Binding-site contacts:
Ligand atom O2 contacts residue ALA212 of chain 1.A at 2.9 Å (h-bond).
Ligand atom C3 contacts residue ALA212 of chain 1.A at 4.2 Å (hydrophobic).
Ligand atom O5 contacts residue ALA212 of chain 1.A at 4.4 Å.
Ligand atom C5 contacts residue SER207 of chain 1.A at 4.1 Å.
Ligand atom C2 contacts residue ALA212 of chain 1.A at 4.0 Å (hydrophobic).
Ligand atom O5 contacts residue ALA206 of chain 1.A at 4.0 Å.
Ligand atom O4 contacts residue ALA206 of chain 1.A at 4.0 Å.
Ligand atom O1 contacts residue ALA213 of chain 1.A at 3.9 Å.
Ligand atom C3 contacts residue ALA206 of chain 1.A at 3.7 Å (hydrophobic).
Ligand atom O3 contacts residue ARG217 of chain 1.A at 4.2 Å.
Ligand atom O1 contacts residue GLY214 of chain 1.A at 4.3 Å.
Ligand atom C5 contacts residue ALA213 of chain 1.A at 4.1 Å (hydrophobic).
Ligand atom O4 contacts residue LEU201 of chain 1.A at 3.8 Å.
Ligand atom O4 contacts residue ARG217 of chain 1.A at 3.8 Å.
Ligand atom O5 contacts residue ASP215 of chain 1.A at 4.3 Å.
Ligand atom C4 contacts residue ALA206 of chain 1.A at 3.6 Å (hydrophobic).
Ligand atom C1 contacts residue ALA213 of chain 1.A at 3.7 Å (hydrophobic).
Ligand atom C3 contacts residue SER207 of chain 1.A at 3.6 Å.
Ligand atom C4 contacts residue SER207 of chain 1.A at 4.2 Å.
Ligand atom C5 contacts residue LEU201 of chain 1.A at 4.0 Å (hydrophobic).
Ligand atom C2 contacts residue ALA206 of chain 1.A at 3.4 Å (hydrophobic).
Ligand atom O2 contacts residue ALA206 of chain 1.A at 4.3 Å.
Ligand atom O5 contacts residue GLY214 of chain 1.A at 3.2 Å.
Ligand atom O5 contacts residue SER207 of chain 1.A at 3.4 Å.
Ligand atom O5 contacts residue ALA213 of chain 1.A at 3.9 Å.
Ligand atom C1 contacts residue SER207 of chain 1.A at 4.2 Å.
Ligand atom C4 contacts residue ALA212 of chain 1.A at 4.1 Å (hydrophobic).
Ligand atom O4 contacts residue ALA211 of chain 1.A at 3.6 Å.
Ligand atom O4 contacts residue ALA212 of chain 1.A at 3.9 Å.
Ligand atom O2 contacts residue ALA211 of chain 1.A at 3.8 Å.
Ligand atom C2 contacts residue ALA211 of chain 1.A at 4.0 Å (hydrophobic).
Ligand atom C3 contacts residue ARG217 of chain 1.A at 4.0 Å.
Ligand atom C5 contacts residue GLY214 of chain 1.A at 3.6 Å.
Ligand atom C1 contacts residue GLY214 of chain 1.A at 4.0 Å.
Ligand atom C5 contacts residue ALA212 of chain 1.A at 3.5 Å (hydrophobic).
Ligand atom O3 contacts residue ALA206 of chain 1.A at 3.5 Å (h-bond).
Ligand atom O4 contacts residue SER207 of chain 1.A at 3.9 Å.
Ligand atom O3 contacts residue SER207 of chain 1.A at 2.7 Å (h-bond).
Ligand atom C1 contacts residue ALA206 of chain 1.A at 4.2 Å (hydrophobic).
Ligand atom C5 contacts residue ALA206 of chain 1.A at 4.3 Å (hydrophobic).

This small molecule binds to this protein.
Small molecule (SMILES): O[C@@H]1[C@@H](O)[C@H](O[C@@H]2CO[C@@H](O)[C@H](O)[C@H]2O)OC[C@H]1O

Sequence of chain 1.A:
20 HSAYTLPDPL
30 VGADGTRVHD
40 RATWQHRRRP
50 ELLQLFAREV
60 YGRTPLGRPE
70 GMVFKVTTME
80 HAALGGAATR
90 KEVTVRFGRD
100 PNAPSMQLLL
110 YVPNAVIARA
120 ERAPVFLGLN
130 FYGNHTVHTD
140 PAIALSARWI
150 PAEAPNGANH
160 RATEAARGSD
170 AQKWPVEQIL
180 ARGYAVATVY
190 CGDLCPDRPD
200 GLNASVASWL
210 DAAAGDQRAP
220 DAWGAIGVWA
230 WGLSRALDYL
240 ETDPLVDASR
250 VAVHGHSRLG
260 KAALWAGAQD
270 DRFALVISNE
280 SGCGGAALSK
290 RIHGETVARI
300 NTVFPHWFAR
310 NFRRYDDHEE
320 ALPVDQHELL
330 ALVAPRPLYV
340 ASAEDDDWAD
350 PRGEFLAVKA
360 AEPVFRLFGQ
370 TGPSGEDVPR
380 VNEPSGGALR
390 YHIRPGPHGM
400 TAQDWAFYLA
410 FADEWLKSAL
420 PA